Sequence of chain 1.C:
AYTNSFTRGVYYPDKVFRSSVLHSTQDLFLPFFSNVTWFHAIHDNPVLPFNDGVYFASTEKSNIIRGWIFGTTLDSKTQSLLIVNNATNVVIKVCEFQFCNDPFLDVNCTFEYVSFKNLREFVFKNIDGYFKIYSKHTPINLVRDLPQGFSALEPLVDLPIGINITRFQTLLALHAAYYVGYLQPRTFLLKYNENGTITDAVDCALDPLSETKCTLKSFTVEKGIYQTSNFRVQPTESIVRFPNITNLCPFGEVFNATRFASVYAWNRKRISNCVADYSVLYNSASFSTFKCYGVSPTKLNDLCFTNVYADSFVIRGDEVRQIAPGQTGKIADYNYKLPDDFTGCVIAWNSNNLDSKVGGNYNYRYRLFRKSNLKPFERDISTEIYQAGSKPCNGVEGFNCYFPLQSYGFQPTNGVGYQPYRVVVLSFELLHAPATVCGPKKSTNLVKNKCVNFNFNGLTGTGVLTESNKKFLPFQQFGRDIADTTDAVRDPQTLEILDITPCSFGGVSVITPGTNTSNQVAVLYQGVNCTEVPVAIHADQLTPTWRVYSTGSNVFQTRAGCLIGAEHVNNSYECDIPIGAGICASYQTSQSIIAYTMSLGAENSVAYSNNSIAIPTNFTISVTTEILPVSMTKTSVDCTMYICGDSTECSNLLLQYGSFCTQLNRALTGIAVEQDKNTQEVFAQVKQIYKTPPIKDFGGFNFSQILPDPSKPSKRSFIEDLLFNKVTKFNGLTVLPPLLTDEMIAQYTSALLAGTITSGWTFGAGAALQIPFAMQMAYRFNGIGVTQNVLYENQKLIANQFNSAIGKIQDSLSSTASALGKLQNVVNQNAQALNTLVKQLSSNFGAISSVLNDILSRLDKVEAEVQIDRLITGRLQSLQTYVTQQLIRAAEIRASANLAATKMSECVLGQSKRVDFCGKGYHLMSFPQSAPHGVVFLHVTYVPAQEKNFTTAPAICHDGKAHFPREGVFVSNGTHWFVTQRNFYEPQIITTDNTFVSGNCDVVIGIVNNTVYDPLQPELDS

This small molecule binds to this protein.
Small molecule (SMILES): CC(=O)N[C@H]1[C@H](O[C@H]2[C@H](O)[C@@H](NC(C)=O)CO[C@@H]2CO)O[C@H](CO)[C@@H](O)[C@@H]1O

Binding-site contacts:
Ligand atom O3 contacts residue THR1098 of chain 1.C at 4.4 Å.
Ligand atom C7 contacts residue HIS1099 of chain 1.C at 3.5 Å.
Ligand atom O4 contacts residue HIS1099 of chain 1.C at 3.5 Å.
Ligand atom C2 contacts residue ASN1096 of chain 1.C at 2.5 Å.
Ligand atom C2 contacts residue HIS1099 of chain 1.C at 4.2 Å.
Ligand atom C4 contacts residue ASN1096 of chain 1.C at 4.2 Å.
Ligand atom C1 contacts residue PHE1101 of chain 1.C at 4.3 Å (hydrophobic).
Ligand atom C5 contacts residue PHE1101 of chain 1.C at 4.0 Å (hydrophobic).
Ligand atom O7 contacts residue ASN1096 of chain 1.C at 3.4 Å (h-bond).
Ligand atom C8 contacts residue HIS1099 of chain 1.C at 3.6 Å.
Ligand atom C5 contacts residue ASN1096 of chain 1.C at 3.7 Å.
Ligand atom C1 contacts residue HIS1099 of chain 1.C at 3.6 Å.
Ligand atom C3 contacts residue THR1098 of chain 1.C at 3.5 Å.
Ligand atom N2 contacts residue HIS1099 of chain 1.C at 4.5 Å.
Ligand atom C7 contacts residue THR1098 of chain 1.C at 3.9 Å.
Ligand atom N2 contacts residue ASN1096 of chain 1.C at 3.0 Å (h-bond).
Ligand atom C1 contacts residue THR1098 of chain 1.C at 3.5 Å.
Ligand atom C5 contacts residue HIS1099 of chain 1.C at 3.5 Å.
Ligand atom N2 contacts residue THR1098 of chain 1.C at 2.9 Å (h-bond).
Ligand atom C2 contacts residue THR1098 of chain 1.C at 3.5 Å.
Ligand atom C6 contacts residue PHE1101 of chain 1.C at 3.9 Å (hydrophobic).
Ligand atom C8 contacts residue ASN1096 of chain 1.C at 3.5 Å.
Ligand atom O5 contacts residue PHE1101 of chain 1.C at 3.5 Å.
Ligand atom O6 contacts residue PHE1101 of chain 1.C at 4.4 Å.
Ligand atom C7 contacts residue ASN1096 of chain 1.C at 3.4 Å.
Ligand atom O7 contacts residue HIS1099 of chain 1.C at 3.1 Å (h-bond).
Ligand atom O5 contacts residue ASN1096 of chain 1.C at 2.3 Å (h-bond).
Ligand atom C3 contacts residue HIS1099 of chain 1.C at 3.7 Å.
Ligand atom C8 contacts residue THR1098 of chain 1.C at 3.9 Å.
Ligand atom O5 contacts residue HIS1099 of chain 1.C at 4.0 Å.
Ligand atom C1 contacts residue ASN1096 of chain 1.C at 1.4 Å.
Ligand atom C4 contacts residue HIS1099 of chain 1.C at 3.9 Å.
Ligand atom C3 contacts residue ASN1096 of chain 1.C at 3.8 Å.